Sequence of chain 1.G:
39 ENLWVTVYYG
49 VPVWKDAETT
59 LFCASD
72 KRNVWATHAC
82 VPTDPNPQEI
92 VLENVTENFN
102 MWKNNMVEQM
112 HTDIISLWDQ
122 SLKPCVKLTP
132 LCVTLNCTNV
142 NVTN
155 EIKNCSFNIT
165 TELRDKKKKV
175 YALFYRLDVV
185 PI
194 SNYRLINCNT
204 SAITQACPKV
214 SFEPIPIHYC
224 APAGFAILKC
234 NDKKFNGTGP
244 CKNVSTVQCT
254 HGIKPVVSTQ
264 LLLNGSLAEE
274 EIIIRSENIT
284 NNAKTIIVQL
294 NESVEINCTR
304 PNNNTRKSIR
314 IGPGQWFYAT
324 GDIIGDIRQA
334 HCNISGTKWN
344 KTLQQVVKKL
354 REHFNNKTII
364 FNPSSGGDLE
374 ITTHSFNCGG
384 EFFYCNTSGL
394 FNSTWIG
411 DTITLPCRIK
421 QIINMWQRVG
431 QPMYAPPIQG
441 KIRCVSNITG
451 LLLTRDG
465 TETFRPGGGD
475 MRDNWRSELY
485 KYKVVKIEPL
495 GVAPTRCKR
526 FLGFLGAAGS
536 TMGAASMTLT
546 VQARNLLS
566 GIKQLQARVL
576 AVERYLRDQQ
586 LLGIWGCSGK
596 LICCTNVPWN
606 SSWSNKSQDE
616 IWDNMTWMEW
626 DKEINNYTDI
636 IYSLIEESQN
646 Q

Binding-site contacts:
Ligand atom N2 contacts residue ASN306 of chain 1.G at 2.9 Å (h-bond).
Ligand atom O5 contacts residue ASN306 of chain 1.G at 2.4 Å (h-bond).
Ligand atom C4 contacts residue ASN306 of chain 1.G at 4.3 Å.
Ligand atom C1 contacts residue ASN306 of chain 1.G at 1.5 Å.
Ligand atom C3 contacts residue ASN306 of chain 1.G at 3.8 Å.
Ligand atom C2 contacts residue ASN306 of chain 1.G at 2.5 Å.
Ligand atom C7 contacts residue ASN306 of chain 1.G at 3.7 Å.
Ligand atom O6 contacts residue ILE327 of chain 1.G at 3.1 Å.
Ligand atom C7 contacts residue LYS441 of chain 1.G at 4.4 Å.
Ligand atom C6 contacts residue ILE327 of chain 1.G at 4.0 Å (hydrophobic).
Ligand atom C5 contacts residue ASN306 of chain 1.G at 3.7 Å.
Ligand atom O6 contacts residue THR308 of chain 1.G at 4.2 Å.
Ligand atom O5 contacts residue ILE327 of chain 1.G at 3.5 Å.
Ligand atom C8 contacts residue LYS441 of chain 1.G at 3.8 Å.
Ligand atom C5 contacts residue ILE327 of chain 1.G at 4.4 Å (hydrophobic).
Ligand atom O7 contacts residue ASN306 of chain 1.G at 4.1 Å.

This protein binds this small molecule.
Small molecule (SMILES): CC(=O)N[C@H]1[C@H](O[C@H]2[C@H](O)[C@@H](NC(C)=O)CO[C@@H]2CO)O[C@H](CO)[C@@H](O)[C@@H]1O